Binding-site contacts:
Ligand atom C contacts residue ALA2 of chain 2.E at 4.2 Å (hydrophobic).
Ligand atom OG contacts residue VAL4 of chain 2.E at 3.9 Å.
Ligand atom OG1 contacts residue GLN3 of chain 2.E at 3.0 Å (h-bond).
Ligand atom CG2 contacts residue GLN3 of chain 2.E at 3.8 Å.
Ligand atom CB contacts residue ALA2 of chain 2.E at 4.1 Å (hydrophobic).
Ligand atom O contacts residue MYR1 of chain 2.G at 3.7 Å.
Ligand atom CB contacts residue GLN3 of chain 2.E at 3.4 Å.
Ligand atom C contacts residue VAL4 of chain 2.E at 3.4 Å (hydrophobic).
Ligand atom CA contacts residue MYR1 of chain 2.G at 4.3 Å.
Ligand atom CB contacts residue GLN43 of chain 2.E at 4.3 Å.
Ligand atom CA contacts residue VAL4 of chain 2.E at 3.8 Å (hydrophobic).
Ligand atom O contacts residue ALA2 of chain 2.E at 3.8 Å.
Ligand atom CA contacts residue ALA2 of chain 2.E at 3.3 Å (hydrophobic).
Ligand atom OG1 contacts residue GLN43 of chain 2.E at 3.9 Å.
Ligand atom C contacts residue GLY1 of chain 2.E at 3.8 Å.
Ligand atom CA contacts residue GLN3 of chain 2.E at 4.1 Å.
Ligand atom C contacts residue GLN3 of chain 2.E at 3.5 Å.
Ligand atom CA contacts residue VAL4 of chain 2.E at 3.2 Å (hydrophobic).
Ligand atom O contacts residue GLY1 of chain 2.E at 3.3 Å (h-bond).
Ligand atom C contacts residue SER5 of chain 2.E at 4.2 Å.
Ligand atom O contacts residue VAL4 of chain 2.E at 2.7 Å (h-bond).
Ligand atom N contacts residue GLN3 of chain 2.E at 4.0 Å.
Ligand atom N contacts residue GLY1 of chain 2.E at 3.8 Å.
Ligand atom OG1 contacts residue SER5 of chain 2.E at 2.7 Å (h-bond).
Ligand atom N contacts residue ALA2 of chain 2.E at 2.8 Å (h-bond).
Ligand atom OG contacts residue ALA2 of chain 2.E at 4.1 Å.
Ligand atom CA contacts residue GLY1 of chain 2.E at 3.9 Å.
Ligand atom OG1 contacts residue VAL4 of chain 2.E at 3.5 Å (h-bond).
Ligand atom N contacts residue VAL4 of chain 2.E at 2.8 Å (h-bond).
Ligand atom C contacts residue VAL4 of chain 2.E at 4.1 Å (hydrophobic).
Ligand atom N contacts residue VAL4 of chain 2.E at 4.1 Å.
Ligand atom O contacts residue SER5 of chain 2.E at 3.7 Å.
Ligand atom N contacts residue GLN3 of chain 2.E at 4.0 Å.
Ligand atom O contacts residue SER6 of chain 2.E at 3.7 Å.
Ligand atom O contacts residue GLN3 of chain 2.E at 3.4 Å (h-bond).
Ligand atom CB contacts residue SER5 of chain 2.E at 4.0 Å.
Ligand atom O contacts residue ALA2 of chain 2.E at 3.3 Å (h-bond).
Ligand atom CB contacts residue GLN3 of chain 2.E at 4.0 Å.
Ligand atom CB contacts residue VAL4 of chain 2.E at 4.1 Å (hydrophobic).
Ligand atom C contacts residue ALA2 of chain 2.E at 3.5 Å (hydrophobic).

Sequence of chain 2.E:
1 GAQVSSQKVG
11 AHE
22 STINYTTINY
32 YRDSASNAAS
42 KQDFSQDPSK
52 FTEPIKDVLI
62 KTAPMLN

This small molecule binds to this protein.
Small molecule (SMILES): C[C@@H](O)[C@@H](C=O)NC(=O)[C@H](CO)NC(=O)[C@H](CO)NC(=O)[C@H](CO)NC(=O)CN